Sequence of chain 30.E:
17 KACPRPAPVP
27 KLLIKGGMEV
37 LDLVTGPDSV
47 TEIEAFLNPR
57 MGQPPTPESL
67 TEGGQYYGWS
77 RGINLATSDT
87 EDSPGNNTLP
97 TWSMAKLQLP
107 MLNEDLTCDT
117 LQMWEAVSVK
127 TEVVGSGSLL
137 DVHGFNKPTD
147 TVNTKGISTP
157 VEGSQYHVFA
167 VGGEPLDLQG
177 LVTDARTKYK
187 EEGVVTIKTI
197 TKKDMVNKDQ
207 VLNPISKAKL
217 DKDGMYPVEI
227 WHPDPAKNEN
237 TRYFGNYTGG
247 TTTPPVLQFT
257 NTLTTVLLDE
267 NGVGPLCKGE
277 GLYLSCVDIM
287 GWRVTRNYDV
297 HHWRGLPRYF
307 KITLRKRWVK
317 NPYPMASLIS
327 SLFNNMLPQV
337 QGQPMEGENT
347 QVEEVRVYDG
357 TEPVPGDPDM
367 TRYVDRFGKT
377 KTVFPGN

Binding-site contacts:
Ligand atom C8 contacts residue TYR72 of chain 30.E at 4.1 Å (hydrophobic).
Ligand atom C3 contacts residue GLY78 of chain 30.E at 4.0 Å.
Ligand atom O1A contacts residue GLY78 of chain 30.E at 3.3 Å (h-bond).
Ligand atom C1 contacts residue SER89 of chain 30.E at 4.2 Å.
Ligand atom C8 contacts residue ARG77 of chain 30.E at 4.2 Å.
Ligand atom C2 contacts residue GLY78 of chain 30.E at 4.1 Å.
Ligand atom O4 contacts residue VAL296 of chain 30.E at 4.0 Å.
Ligand atom C4 contacts residue HIS298 of chain 30.E at 3.6 Å.
Ligand atom O1B contacts residue ASN80 of chain 30.E at 4.2 Å.
Ligand atom C1 contacts residue TYR72 of chain 30.E at 3.8 Å (hydrophobic).
Ligand atom O8 contacts residue TYR72 of chain 30.E at 3.5 Å (h-bond).
Ligand atom O4 contacts residue THR291 of chain 30.E at 3.4 Å.
Ligand atom O1A contacts residue SER89 of chain 30.E at 3.4 Å (h-bond).
Ligand atom O1A contacts residue ARG77 of chain 30.E at 3.1 Å (salt-bridge).
Ligand atom C5 contacts residue TYR72 of chain 30.E at 3.4 Å (hydrophobic).
Ligand atom C3 contacts residue GLY78 of chain 30.E at 4.0 Å.
Ligand atom O4 contacts residue HIS298 of chain 30.E at 3.0 Å (h-bond).
Ligand atom O4 contacts residue ILE79 of chain 30.E at 3.5 Å (h-bond).
Ligand atom O10 contacts residue ASN293 of chain 30.E at 3.9 Å.
Ligand atom C4 contacts residue GLY78 of chain 30.E at 3.3 Å.
Ligand atom C4 contacts residue TYR72 of chain 30.E at 3.4 Å (hydrophobic).
Ligand atom O4 contacts residue GLY78 of chain 30.E at 3.0 Å.
Ligand atom C1 contacts residue GLY78 of chain 30.E at 4.0 Å.
Ligand atom O6 contacts residue ASN93 of chain 30.E at 3.5 Å (h-bond).
Ligand atom C6 contacts residue ASN93 of chain 30.E at 3.4 Å.
Ligand atom O3 contacts residue GLY78 of chain 30.E at 3.6 Å.
Ligand atom O1B contacts residue ARG77 of chain 30.E at 2.8 Å (salt-bridge).
Ligand atom N5 contacts residue TYR72 of chain 30.E at 3.1 Å (h-bond).
Ligand atom C11 contacts residue ASP85 of chain 30.A at 3.8 Å.
Ligand atom O4 contacts residue TYR72 of chain 30.E at 4.2 Å.
Ligand atom O1A contacts residue TYR72 of chain 30.E at 3.5 Å.
Ligand atom C5 contacts residue ASN93 of chain 30.E at 4.1 Å.
Ligand atom O1B contacts residue SER89 of chain 30.E at 4.1 Å.
Ligand atom C7 contacts residue TYR72 of chain 30.E at 3.9 Å (hydrophobic).
Ligand atom O1B contacts residue TYR72 of chain 30.E at 3.8 Å.
Ligand atom C6 contacts residue TYR72 of chain 30.E at 3.3 Å (hydrophobic).
Ligand atom C1 contacts residue ARG77 of chain 30.E at 3.4 Å.
Ligand atom C3 contacts residue HIS298 of chain 30.E at 3.8 Å.
Ligand atom O10 contacts residue THR291 of chain 30.E at 3.8 Å.
Ligand atom C3 contacts residue VAL296 of chain 30.E at 3.7 Å (hydrophobic).

Sequence of chain 30.A:
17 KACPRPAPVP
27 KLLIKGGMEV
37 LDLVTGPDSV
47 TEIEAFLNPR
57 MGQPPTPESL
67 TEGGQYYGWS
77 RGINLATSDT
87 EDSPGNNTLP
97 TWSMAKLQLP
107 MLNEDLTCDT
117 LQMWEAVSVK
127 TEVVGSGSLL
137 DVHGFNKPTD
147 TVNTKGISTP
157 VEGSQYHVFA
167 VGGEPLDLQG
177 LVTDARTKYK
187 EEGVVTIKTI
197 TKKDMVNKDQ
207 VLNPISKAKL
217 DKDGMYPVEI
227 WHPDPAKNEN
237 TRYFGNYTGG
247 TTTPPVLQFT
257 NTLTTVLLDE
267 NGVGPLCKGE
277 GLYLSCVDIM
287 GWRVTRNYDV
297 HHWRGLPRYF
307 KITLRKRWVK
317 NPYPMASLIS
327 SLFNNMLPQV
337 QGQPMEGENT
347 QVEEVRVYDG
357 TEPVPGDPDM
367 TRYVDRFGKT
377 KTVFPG

The small molecule below binds the protein below.
Small molecule (SMILES): CC(=O)N[C@@H]1[C@@H](O[C@@H]2O[C@H](CO)[C@H](O)[C@H](O[C@]3(C(=O)O)C[C@H](O)[C@@H](NC(C)=O)[C@H]([C@H](O)[C@H](O)CO)O3)[C@H]2O)[C@H](O)[C@@H](CO[C@]2(C(=O)O)C[C@H](O)[C@@H](NC(C)=O)[C@H]([C@H](O)[C@H](O)CO)O2)O[C@H]1O